Sequence of chain 1.C:
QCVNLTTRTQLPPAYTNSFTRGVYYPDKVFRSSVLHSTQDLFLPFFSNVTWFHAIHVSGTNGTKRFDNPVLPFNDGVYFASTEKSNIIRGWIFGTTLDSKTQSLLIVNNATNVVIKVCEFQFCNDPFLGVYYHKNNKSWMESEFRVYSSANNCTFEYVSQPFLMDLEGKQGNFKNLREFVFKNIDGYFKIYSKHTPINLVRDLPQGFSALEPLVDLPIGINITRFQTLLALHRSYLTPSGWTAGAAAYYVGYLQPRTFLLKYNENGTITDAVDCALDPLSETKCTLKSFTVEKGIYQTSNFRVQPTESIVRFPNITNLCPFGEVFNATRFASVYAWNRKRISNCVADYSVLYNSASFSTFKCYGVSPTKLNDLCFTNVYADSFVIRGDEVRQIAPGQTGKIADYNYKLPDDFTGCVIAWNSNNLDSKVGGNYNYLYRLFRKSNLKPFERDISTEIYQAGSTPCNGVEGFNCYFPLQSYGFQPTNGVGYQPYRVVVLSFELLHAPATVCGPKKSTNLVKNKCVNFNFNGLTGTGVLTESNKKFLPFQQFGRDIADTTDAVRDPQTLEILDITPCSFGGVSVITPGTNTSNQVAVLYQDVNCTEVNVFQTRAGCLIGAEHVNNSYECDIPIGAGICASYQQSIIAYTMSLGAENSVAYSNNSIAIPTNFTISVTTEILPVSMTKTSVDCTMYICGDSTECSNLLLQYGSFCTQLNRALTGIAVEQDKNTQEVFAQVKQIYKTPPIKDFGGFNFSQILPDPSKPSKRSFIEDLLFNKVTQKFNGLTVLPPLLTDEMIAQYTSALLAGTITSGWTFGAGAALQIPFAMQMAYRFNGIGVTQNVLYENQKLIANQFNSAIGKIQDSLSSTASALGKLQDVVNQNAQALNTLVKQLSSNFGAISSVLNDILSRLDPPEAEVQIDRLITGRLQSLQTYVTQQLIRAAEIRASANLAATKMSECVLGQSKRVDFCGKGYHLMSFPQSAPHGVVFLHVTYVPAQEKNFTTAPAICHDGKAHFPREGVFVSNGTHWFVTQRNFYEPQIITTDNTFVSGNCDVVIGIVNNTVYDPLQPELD

This small molecule binds to this protein.
Small molecule (SMILES): CC(=O)N[C@H]1[C@H](O[C@H]2[C@H](O)[C@@H](NC(C)=O)CO[C@@H]2CO)O[C@H](CO)[C@@H](O)[C@@H]1O

Binding-site contacts:
Ligand atom O5 contacts residue ASN1085 of chain 1.C at 3.1 Å (h-bond).
Ligand atom C2 contacts residue HIS1088 of chain 1.C at 4.4 Å.
Ligand atom O5 contacts residue HIS1088 of chain 1.C at 3.0 Å (h-bond).
Ligand atom C7 contacts residue HIS1088 of chain 1.C at 3.6 Å.
Ligand atom O6 contacts residue PHE1090 of chain 1.C at 4.3 Å.
Ligand atom C1 contacts residue THR1087 of chain 1.C at 3.2 Å.
Ligand atom O5 contacts residue THR1087 of chain 1.C at 3.5 Å (h-bond).
Ligand atom C1 contacts residue ASN1085 of chain 1.C at 3.2 Å.
Ligand atom O6 contacts residue ASN1085 of chain 1.C at 2.9 Å (h-bond).
Ligand atom C6 contacts residue PHE1090 of chain 1.C at 4.0 Å (hydrophobic).
Ligand atom C5 contacts residue HIS1088 of chain 1.C at 3.8 Å.
Ligand atom O7 contacts residue ASN1085 of chain 1.C at 3.9 Å.
Ligand atom C2 contacts residue ASN1085 of chain 1.C at 3.4 Å.
Ligand atom C1 contacts residue HIS1088 of chain 1.C at 3.8 Å.
Ligand atom N2 contacts residue HIS1088 of chain 1.C at 3.2 Å.
Ligand atom C5 contacts residue ASN1085 of chain 1.C at 4.2 Å.
Ligand atom O7 contacts residue HIS1088 of chain 1.C at 3.1 Å (h-bond).
Ligand atom C6 contacts residue ASN1085 of chain 1.C at 3.7 Å.
Ligand atom C7 contacts residue ASN1085 of chain 1.C at 4.3 Å.
Ligand atom N2 contacts residue ASN1085 of chain 1.C at 4.0 Å.